Binding-site contacts:
Ligand atom N26 contacts residue GLY209 of chain 1.A at 3.6 Å (h-bond).
Ligand atom C35 contacts residue HIS27 of chain 1.A at 3.7 Å.
Ligand atom C29 contacts residue HIS27 of chain 1.A at 3.3 Å.
Ligand atom N10 contacts residue ALA183 of chain 1.A at 3.6 Å.
Ligand atom C35 contacts residue ILE141 of chain 1.A at 3.4 Å (hydrophobic).
Ligand atom C22 contacts residue GLY186 of chain 1.A at 3.7 Å.
Ligand atom N26 contacts residue GLY211 of chain 1.A at 3.7 Å.
Ligand atom C5 contacts residue GOL1 of chain 1.C at 3.4 Å.
Ligand atom C33 contacts residue TYR134 of chain 1.A at 3.7 Å (hydrophobic).
Ligand atom C8 contacts residue ASP182 of chain 1.A at 3.6 Å.
Ligand atom N37 contacts residue ILE141 of chain 1.A at 3.5 Å.
Ligand atom C29 contacts residue LEU28 of chain 1.A at 3.3 Å (hydrophobic).
Ligand atom C22 contacts residue LYS185 of chain 1.A at 3.7 Å.
Ligand atom C20 contacts residue SER188 of chain 1.A at 3.5 Å.
Ligand atom C25 contacts residue GLY186 of chain 1.A at 3.7 Å.
Ligand atom C19 contacts residue LEU28 of chain 1.A at 3.7 Å (hydrophobic).
Ligand atom C15 contacts residue GOL1 of chain 1.C at 3.5 Å.
Ligand atom C5 contacts residue SER207 of chain 1.A at 3.7 Å.
Ligand atom N7 contacts residue ALA183 of chain 1.A at 3.7 Å.
Ligand atom O23 contacts residue LYS185 of chain 1.A at 3.3 Å.
Ligand atom O36 contacts residue ILE141 of chain 1.A at 3.6 Å.
Ligand atom N7 contacts residue GLY211 of chain 1.A at 3.1 Å (h-bond).
Ligand atom C28 contacts residue LEU28 of chain 1.A at 3.2 Å (hydrophobic).
Ligand atom O38 contacts residue TYR134 of chain 1.A at 2.5 Å (h-bond).
Ligand atom N24 contacts residue GLY186 of chain 1.A at 3.5 Å (h-bond).
Ligand atom O36 contacts residue ARG26 of chain 1.A at 3.7 Å.
Ligand atom C34 contacts residue ILE141 of chain 1.A at 3.7 Å (hydrophobic).
Ligand atom C8 contacts residue ALA183 of chain 1.A at 3.6 Å (hydrophobic).
Ligand atom N10 contacts residue ASP182 of chain 1.A at 3.0 Å (salt-bridge).
Ligand atom N26 contacts residue TRP208 of chain 1.A at 3.7 Å.
Ligand atom O23 contacts residue GLY186 of chain 1.A at 2.8 Å (h-bond).
Ligand atom N37 contacts residue HIS27 of chain 1.A at 2.7 Å (h-bond).
Ligand atom C20 contacts residue HIS44 of chain 1.A at 3.6 Å.
Ligand atom C2 contacts residue TRP208 of chain 1.A at 3.5 Å (hydrophobic).
Ligand atom N7 contacts residue ASP182 of chain 1.A at 2.6 Å (salt-bridge).
Ligand atom N10 contacts residue GLY219 of chain 1.A at 3.4 Å.
Ligand atom O23 contacts residue SER188 of chain 1.A at 3.4 Å (h-bond).
Ligand atom C14 contacts residue GOL1 of chain 1.B at 3.6 Å.
Ligand atom C16 contacts residue GOL1 of chain 1.C at 2.8 Å.
Ligand atom C30 contacts residue HIS27 of chain 1.A at 3.4 Å.

Sequence of chain 1.A:
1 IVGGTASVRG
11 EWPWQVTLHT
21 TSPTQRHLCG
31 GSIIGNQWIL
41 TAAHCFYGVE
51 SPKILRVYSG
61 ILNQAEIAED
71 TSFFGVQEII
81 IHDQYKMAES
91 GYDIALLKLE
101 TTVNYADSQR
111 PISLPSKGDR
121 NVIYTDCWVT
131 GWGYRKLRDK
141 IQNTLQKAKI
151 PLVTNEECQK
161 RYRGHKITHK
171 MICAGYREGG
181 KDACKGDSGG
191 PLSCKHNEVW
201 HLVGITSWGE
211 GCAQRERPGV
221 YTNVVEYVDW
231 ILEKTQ

A protein and the small-molecule ligand that binds it are described below.
Small molecule (SMILES): NC(N)=NCCCCCNC(=O)[C@H](Cc1ccccc1)NC(=O)c1ccc2[nH]c(=O)cc(O)c2c1